The protein below binds the small molecule below.
Small molecule (SMILES): C[C@@H](Oc1cc(C(=O)N(C)C)ccc1Nc1nc(OC2CCC(C)(O)CC2)c2c(Cl)c[nH]c2n1)C(F)(F)F

Sequence of chain 1.A:
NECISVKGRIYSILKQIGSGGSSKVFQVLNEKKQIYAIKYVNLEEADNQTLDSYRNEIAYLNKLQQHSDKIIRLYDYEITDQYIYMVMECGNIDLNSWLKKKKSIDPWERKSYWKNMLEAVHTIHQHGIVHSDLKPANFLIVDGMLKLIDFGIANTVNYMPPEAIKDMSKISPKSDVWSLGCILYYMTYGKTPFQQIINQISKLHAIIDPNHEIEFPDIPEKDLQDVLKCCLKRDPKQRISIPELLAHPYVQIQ

Binding-site contacts:
Ligand atom C23 contacts residue ASN94 of chain 1.A at 3.3 Å.
Ligand atom C24 contacts residue GLY93 of chain 1.A at 3.3 Å.
Ligand atom N2 contacts residue LEU142 of chain 1.A at 3.6 Å.
Ligand atom C18 contacts residue ASN94 of chain 1.A at 3.4 Å.
Ligand atom N1 contacts residue ILE19 of chain 1.A at 3.6 Å.
Ligand atom CL1 contacts residue 1PE1 of chain 1.C at 3.4 Å.
Ligand atom C16 contacts residue ASP96 of chain 1.A at 3.5 Å.
Ligand atom C6 contacts residue GLU91 of chain 1.A at 3.6 Å.
Ligand atom N5 contacts residue ASP96 of chain 1.A at 3.8 Å.
Ligand atom C8 contacts residue VAL27 of chain 1.A at 3.8 Å (hydrophobic).
Ligand atom F2 contacts residue ILE19 of chain 1.A at 3.4 Å.
Ligand atom F1 contacts residue GLN29 of chain 1.A at 3.3 Å.
Ligand atom N4 contacts residue GLY93 of chain 1.A at 3.0 Å (h-bond).
Ligand atom C14 contacts residue GLY93 of chain 1.A at 3.7 Å.
Ligand atom C9 contacts residue ILE19 of chain 1.A at 3.6 Å (hydrophobic).
Ligand atom C19 contacts residue ASN94 of chain 1.A at 3.3 Å.
Ligand atom C5 contacts residue GLY93 of chain 1.A at 3.8 Å.
Ligand atom N3 contacts residue GLY93 of chain 1.A at 3.0 Å (h-bond).
Ligand atom F3 contacts residue ILE19 of chain 1.A at 3.5 Å.
Ligand atom CL1 contacts residue MET90 of chain 1.A at 3.6 Å.
Ligand atom C22 contacts residue ASP96 of chain 1.A at 3.5 Å.
Ligand atom C19 contacts residue GLY93 of chain 1.A at 3.8 Å.
Ligand atom O4 contacts residue ASN94 of chain 1.A at 3.4 Å (h-bond).
Ligand atom F2 contacts residue GLN29 of chain 1.A at 2.8 Å.
Ligand atom C5 contacts residue ALA39 of chain 1.A at 3.6 Å (hydrophobic).
Ligand atom C8 contacts residue ILE19 of chain 1.A at 3.8 Å (hydrophobic).
Ligand atom N3 contacts residue LEU142 of chain 1.A at 3.3 Å.
Ligand atom C21 contacts residue SER99 of chain 1.A at 3.5 Å.
Ligand atom C6 contacts residue ALA39 of chain 1.A at 3.7 Å (hydrophobic).
Ligand atom N2 contacts residue ALA39 of chain 1.A at 3.3 Å.
Ligand atom C24 contacts residue ASN94 of chain 1.A at 3.5 Å.
Ligand atom C25 contacts residue GLN29 of chain 1.A at 3.5 Å.
Ligand atom O4 contacts residue GLY93 of chain 1.A at 3.2 Å (h-bond).
Ligand atom C16 contacts residue ILE95 of chain 1.A at 3.7 Å (hydrophobic).
Ligand atom O3 contacts residue ILE95 of chain 1.A at 3.6 Å.
Ligand atom C5 contacts residue LEU142 of chain 1.A at 3.3 Å (hydrophobic).
Ligand atom C24 contacts residue GLN29 of chain 1.A at 3.4 Å.
Ligand atom C4 contacts residue LEU142 of chain 1.A at 3.8 Å (hydrophobic).
Ligand atom N2 contacts residue GLU91 of chain 1.A at 2.8 Å (salt-bridge).
Ligand atom C3 contacts residue ILE19 of chain 1.A at 3.6 Å (hydrophobic).